A small-molecule ligand and the protein it binds are described below.
Small molecule (SMILES): O=c1ccn([C@@H]2O[C@H](CO[P](=O)(O)O[C@H]3[C@@H](O)[C@H](n4ccc(=O)[nH]c4=O)O[C@@H]3COP(=O)=O)[C@@H](O)[C@H]2O)c(=O)[nH]1

Binding-site contacts:
Ligand atom N3 contacts residue TYR128 of chain 1.A at 3.4 Å.
Ligand atom C4' contacts residue PHE96 of chain 1.A at 3.8 Å (hydrophobic).
Ligand atom C2 contacts residue TYR128 of chain 1.A at 3.8 Å (hydrophobic).
Ligand atom O2' contacts residue TYR128 of chain 1.A at 3.1 Å (h-bond).
Ligand atom O2 contacts residue HIS46 of chain 1.A at 3.8 Å.
Ligand atom O2 contacts residue VAL44 of chain 1.A at 3.6 Å (h-bond).
Ligand atom O4' contacts residue MET42 of chain 1.A at 3.4 Å.
Ligand atom O4 contacts residue VAL44 of chain 1.A at 3.0 Å.
Ligand atom O4 contacts residue TYR128 of chain 1.A at 3.4 Å.
Ligand atom C5 contacts residue SER132 of chain 1.A at 3.7 Å.
Ligand atom C6 contacts residue GLN134 of chain 1.A at 3.7 Å.
Ligand atom C2 contacts residue HIS46 of chain 1.A at 3.8 Å.
Ligand atom C2 contacts residue MET42 of chain 1.A at 3.6 Å (hydrophobic).
Ligand atom C5' contacts residue TYR87 of chain 1.A at 3.5 Å (hydrophobic).
Ligand atom C4 contacts residue MET42 of chain 1.A at 3.6 Å (hydrophobic).
Ligand atom O3' contacts residue ASN89 of chain 1.A at 3.0 Å.
Ligand atom O2' contacts residue HIS46 of chain 1.A at 2.9 Å (h-bond).
Ligand atom C4 contacts residue SER132 of chain 1.A at 3.7 Å.
Ligand atom OP1 contacts residue SER48 of chain 1.A at 3.3 Å.
Ligand atom N3 contacts residue VAL44 of chain 1.A at 2.8 Å (h-bond).
Ligand atom O2' contacts residue HIS10 of chain 1.A at 3.5 Å.
Ligand atom C4 contacts residue TYR128 of chain 1.A at 3.2 Å (hydrophobic).
Ligand atom N1 contacts residue MET42 of chain 1.A at 3.8 Å.
Ligand atom O3' contacts residue THR88 of chain 1.A at 3.6 Å (h-bond).
Ligand atom C2 contacts residue VAL44 of chain 1.A at 3.6 Å (hydrophobic).
Ligand atom N3 contacts residue MET42 of chain 1.A at 3.5 Å (h-bond).
Ligand atom C2' contacts residue TYR128 of chain 1.A at 3.5 Å (hydrophobic).
Ligand atom O2 contacts residue SER136 of chain 1.A at 3.6 Å.
Ligand atom C5 contacts residue GLN134 of chain 1.A at 3.6 Å.
Ligand atom C6 contacts residue TYR128 of chain 1.A at 3.7 Å (hydrophobic).
Ligand atom O4' contacts residue PHE96 of chain 1.A at 3.8 Å.
Ligand atom O3' contacts residue SER136 of chain 1.A at 3.7 Å.
Ligand atom O4 contacts residue LYS43 of chain 1.A at 3.7 Å.
Ligand atom C5 contacts residue MET42 of chain 1.A at 3.8 Å (hydrophobic).
Ligand atom C4 contacts residue VAL44 of chain 1.A at 3.6 Å (hydrophobic).
Ligand atom O4 contacts residue PRO131 of chain 1.A at 3.3 Å.
Ligand atom OP2 contacts residue GLN134 of chain 1.A at 3.1 Å (h-bond).
Ligand atom C4' contacts residue TYR87 of chain 1.A at 3.8 Å (hydrophobic).
Ligand atom C5 contacts residue TYR128 of chain 1.A at 3.5 Å (hydrophobic).
Ligand atom O4 contacts residue SER132 of chain 1.A at 2.9 Å (h-bond).

Sequence of chain 1.A:
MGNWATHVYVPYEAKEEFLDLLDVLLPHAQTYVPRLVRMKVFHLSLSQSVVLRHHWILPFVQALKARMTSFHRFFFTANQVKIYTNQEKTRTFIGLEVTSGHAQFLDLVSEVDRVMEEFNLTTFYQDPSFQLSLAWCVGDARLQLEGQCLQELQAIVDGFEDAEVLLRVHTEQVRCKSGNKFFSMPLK